The protein below binds the small molecule below.
Small molecule (SMILES): CC(=O)N[C@@H]1[C@@H](O)[C@H](O)[C@@H](CO)O[C@H]1O

Sequence of chain 1.A:
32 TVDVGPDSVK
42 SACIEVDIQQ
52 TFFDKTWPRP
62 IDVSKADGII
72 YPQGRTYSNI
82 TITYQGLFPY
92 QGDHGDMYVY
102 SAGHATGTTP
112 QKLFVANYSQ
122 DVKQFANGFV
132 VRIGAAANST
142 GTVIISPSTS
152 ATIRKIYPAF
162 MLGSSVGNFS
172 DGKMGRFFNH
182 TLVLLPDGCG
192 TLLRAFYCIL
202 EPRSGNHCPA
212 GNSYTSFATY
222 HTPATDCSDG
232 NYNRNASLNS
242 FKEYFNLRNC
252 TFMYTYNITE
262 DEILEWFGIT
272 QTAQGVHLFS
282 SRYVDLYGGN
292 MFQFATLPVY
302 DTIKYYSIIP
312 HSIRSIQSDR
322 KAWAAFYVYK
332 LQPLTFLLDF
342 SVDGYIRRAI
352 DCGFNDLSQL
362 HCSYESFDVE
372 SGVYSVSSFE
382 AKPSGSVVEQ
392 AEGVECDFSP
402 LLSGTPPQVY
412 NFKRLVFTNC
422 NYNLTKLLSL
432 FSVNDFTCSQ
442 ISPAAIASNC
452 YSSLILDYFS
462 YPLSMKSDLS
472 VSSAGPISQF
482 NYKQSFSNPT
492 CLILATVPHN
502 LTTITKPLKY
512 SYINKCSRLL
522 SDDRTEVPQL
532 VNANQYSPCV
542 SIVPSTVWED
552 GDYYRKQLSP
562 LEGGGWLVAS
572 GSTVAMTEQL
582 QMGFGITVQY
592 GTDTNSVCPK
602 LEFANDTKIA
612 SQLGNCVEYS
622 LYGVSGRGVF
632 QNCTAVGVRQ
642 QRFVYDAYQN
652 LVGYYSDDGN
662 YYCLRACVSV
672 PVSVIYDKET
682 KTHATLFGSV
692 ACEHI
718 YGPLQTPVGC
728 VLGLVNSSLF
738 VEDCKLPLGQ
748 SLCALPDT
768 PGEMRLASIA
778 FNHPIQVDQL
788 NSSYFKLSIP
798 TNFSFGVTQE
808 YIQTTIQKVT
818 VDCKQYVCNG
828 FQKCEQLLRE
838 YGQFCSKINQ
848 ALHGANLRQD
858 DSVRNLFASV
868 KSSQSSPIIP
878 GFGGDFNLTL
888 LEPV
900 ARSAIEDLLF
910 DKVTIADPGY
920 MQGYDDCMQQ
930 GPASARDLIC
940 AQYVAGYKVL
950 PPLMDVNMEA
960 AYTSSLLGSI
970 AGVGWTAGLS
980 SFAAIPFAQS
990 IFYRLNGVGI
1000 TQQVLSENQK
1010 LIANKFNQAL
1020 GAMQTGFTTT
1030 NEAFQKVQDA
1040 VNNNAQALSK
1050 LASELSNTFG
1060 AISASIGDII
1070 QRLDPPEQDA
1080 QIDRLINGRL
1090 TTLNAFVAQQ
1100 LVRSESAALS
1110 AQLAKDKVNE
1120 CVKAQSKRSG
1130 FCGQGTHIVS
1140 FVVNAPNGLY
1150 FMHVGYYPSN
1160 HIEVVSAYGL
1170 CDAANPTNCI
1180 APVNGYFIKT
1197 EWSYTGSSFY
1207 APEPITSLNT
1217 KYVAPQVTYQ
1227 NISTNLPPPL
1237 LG

Binding-site contacts:
Ligand atom C2 contacts residue ASN606 of chain 1.A at 2.5 Å.
Ligand atom O7 contacts residue ASN606 of chain 1.A at 3.0 Å (h-bond).
Ligand atom C1 contacts residue ASN606 of chain 1.A at 1.5 Å.
Ligand atom C8 contacts residue ASN606 of chain 1.A at 4.3 Å.
Ligand atom C7 contacts residue ASN606 of chain 1.A at 3.1 Å.
Ligand atom N2 contacts residue ASN606 of chain 1.A at 2.9 Å (h-bond).
Ligand atom C4 contacts residue ASN606 of chain 1.A at 4.3 Å.
Ligand atom C5 contacts residue ASN606 of chain 1.A at 3.8 Å.
Ligand atom O5 contacts residue ASN606 of chain 1.A at 2.4 Å (h-bond).
Ligand atom C3 contacts residue ASN606 of chain 1.A at 3.9 Å.